Sequence of chain 1.A:
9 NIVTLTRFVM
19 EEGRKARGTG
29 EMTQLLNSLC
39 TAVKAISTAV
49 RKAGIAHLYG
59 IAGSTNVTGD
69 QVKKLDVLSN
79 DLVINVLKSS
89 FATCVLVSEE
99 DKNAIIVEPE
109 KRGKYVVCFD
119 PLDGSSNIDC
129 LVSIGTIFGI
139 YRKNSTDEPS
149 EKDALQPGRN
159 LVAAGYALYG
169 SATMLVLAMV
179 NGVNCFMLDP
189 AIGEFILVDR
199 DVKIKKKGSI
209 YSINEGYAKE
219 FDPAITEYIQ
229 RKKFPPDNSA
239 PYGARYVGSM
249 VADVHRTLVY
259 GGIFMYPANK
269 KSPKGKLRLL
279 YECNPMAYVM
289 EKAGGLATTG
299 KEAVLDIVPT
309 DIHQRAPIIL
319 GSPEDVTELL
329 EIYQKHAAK

A protein and the small-molecule ligand that binds it are described below.
Small molecule (SMILES): O=P(O)(O)OC[C@H]1O[C@@](CO)(OP(=O)(O)O)[C@@H](O)[C@@H]1O

Binding-site contacts:
Ligand atom C4 contacts residue MET248 of chain 1.B at 3.5 Å (hydrophobic).
Ligand atom O3 contacts residue GLY122 of chain 1.B at 3.5 Å (h-bond).
Ligand atom C1 contacts residue ZN1 of chain 1.G at 3.5 Å.
Ligand atom P2 contacts residue TYR264 of chain 1.B at 3.7 Å.
Ligand atom O3P contacts residue GLY122 of chain 1.B at 3.6 Å (h-bond).
Ligand atom O5P contacts residue TYR264 of chain 1.B at 2.6 Å (h-bond).
Ligand atom P2 contacts residue LYS274 of chain 1.B at 3.7 Å.
Ligand atom O5P contacts residue TYR215 of chain 1.B at 2.7 Å (h-bond).
Ligand atom O6P contacts residue TYR244 of chain 1.B at 2.6 Å (h-bond).
Ligand atom O6P contacts residue ARG243 of chain 1.A at 3.3 Å (salt-bridge).
Ligand atom P2 contacts residue ARG243 of chain 1.A at 3.8 Å.
Ligand atom O3 contacts residue MET248 of chain 1.B at 3.0 Å (h-bond).
Ligand atom P2 contacts residue ASN212 of chain 1.B at 3.8 Å.
Ligand atom O6P contacts residue TYR264 of chain 1.B at 3.8 Å.
Ligand atom O6 contacts residue TYR264 of chain 1.B at 3.5 Å.
Ligand atom C6 contacts residue LYS274 of chain 1.B at 3.7 Å.
Ligand atom O1 contacts residue ZN1 of chain 1.G at 2.3 Å.
Ligand atom O4 contacts residue MET248 of chain 1.B at 3.1 Å (h-bond).
Ligand atom C3 contacts residue ASP121 of chain 1.B at 3.4 Å.
Ligand atom C1 contacts residue GLU280 of chain 1.B at 3.3 Å.
Ligand atom C3 contacts residue MET248 of chain 1.B at 3.6 Å (hydrophobic).
Ligand atom O5P contacts residue LYS274 of chain 1.B at 3.7 Å.
Ligand atom C6 contacts residue GLY246 of chain 1.B at 3.6 Å.
Ligand atom O2P contacts residue SER123 of chain 1.B at 3.3 Å (h-bond).
Ligand atom O3 contacts residue SER247 of chain 1.B at 3.7 Å.
Ligand atom C4 contacts residue GLY246 of chain 1.B at 3.3 Å.
Ligand atom O6P contacts residue ASN212 of chain 1.B at 2.9 Å (h-bond).
Ligand atom C1 contacts residue ARG276 of chain 1.B at 3.7 Å.
Ligand atom O1 contacts residue ASP121 of chain 1.B at 3.0 Å (salt-bridge).
Ligand atom C6 contacts residue TYR244 of chain 1.B at 3.6 Å (hydrophobic).
Ligand atom O1 contacts residue GLU280 of chain 1.B at 2.9 Å (salt-bridge).
Ligand atom P1 contacts residue SER123 of chain 1.B at 3.6 Å.
Ligand atom O5 contacts residue LYS274 of chain 1.B at 3.0 Å (salt-bridge).
Ligand atom O6 contacts residue LYS274 of chain 1.B at 2.8 Å (salt-bridge).
Ligand atom O2P contacts residue SER124 of chain 1.B at 2.9 Å (h-bond).
Ligand atom O4P contacts residue ARG243 of chain 1.A at 2.7 Å (salt-bridge).
Ligand atom O1 contacts residue ARG276 of chain 1.B at 3.5 Å (salt-bridge).
Ligand atom O3P contacts residue SER123 of chain 1.B at 2.9 Å (h-bond).
Ligand atom O3 contacts residue ASP121 of chain 1.B at 2.5 Å (salt-bridge).
Ligand atom O1P contacts residue LYS274 of chain 1.B at 2.6 Å (salt-bridge).

Sequence of chain 1.B:
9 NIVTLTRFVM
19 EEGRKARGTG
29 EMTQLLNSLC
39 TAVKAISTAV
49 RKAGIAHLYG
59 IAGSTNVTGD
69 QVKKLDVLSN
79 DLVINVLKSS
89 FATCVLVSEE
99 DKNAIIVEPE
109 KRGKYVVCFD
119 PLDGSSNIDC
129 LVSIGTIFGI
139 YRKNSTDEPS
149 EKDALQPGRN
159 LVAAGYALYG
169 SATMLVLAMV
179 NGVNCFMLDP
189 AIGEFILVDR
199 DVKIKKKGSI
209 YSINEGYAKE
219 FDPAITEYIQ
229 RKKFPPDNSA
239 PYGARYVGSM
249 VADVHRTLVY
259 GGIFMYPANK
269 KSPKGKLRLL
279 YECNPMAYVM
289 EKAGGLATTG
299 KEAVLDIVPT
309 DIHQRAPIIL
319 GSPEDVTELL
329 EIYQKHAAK